Binding-site contacts:
Ligand atom F17 contacts residue ILE77 of chain 1.A at 4.0 Å.
Ligand atom N08 contacts residue ASP159 of chain 1.A at 3.3 Å.
Ligand atom C13 contacts residue VAL25 of chain 1.A at 3.8 Å (hydrophobic).
Ligand atom F17 contacts residue LEU147 of chain 1.A at 3.6 Å.
Ligand atom F17 contacts residue GLU94 of chain 1.A at 3.4 Å.
Ligand atom O14 contacts residue IMD1 of chain 1.D at 2.9 Å.
Ligand atom C04 contacts residue LEU147 of chain 1.A at 3.8 Å (hydrophobic).
Ligand atom F16 contacts residue LEU147 of chain 1.A at 3.2 Å.
Ligand atom C09 contacts residue ASP159 of chain 1.A at 3.3 Å.
Ligand atom F16 contacts residue PRO96 of chain 1.A at 4.0 Å.
Ligand atom C11 contacts residue ILE158 of chain 1.A at 4.0 Å (hydrophobic).
Ligand atom F17 contacts residue ARG95 of chain 1.A at 4.0 Å.
Ligand atom C11 contacts residue IMD1 of chain 1.D at 3.7 Å.
Ligand atom C05 contacts residue VAL25 of chain 1.A at 3.9 Å (hydrophobic).
Ligand atom C12 contacts residue LEU147 of chain 1.A at 3.6 Å (hydrophobic).
Ligand atom F18 contacts residue LEU17 of chain 1.A at 3.5 Å.
Ligand atom F18 contacts residue ARG95 of chain 1.A at 3.2 Å.
Ligand atom C05 contacts residue IMD1 of chain 1.D at 4.0 Å.
Ligand atom O15 contacts residue ILE77 of chain 1.A at 3.6 Å.
Ligand atom C12 contacts residue ARG95 of chain 1.A at 3.9 Å.
Ligand atom S10 contacts residue ILE158 of chain 1.A at 3.8 Å.
Ligand atom C07 contacts residue IMD1 of chain 1.D at 3.5 Å.
Ligand atom F17 contacts residue ALA38 of chain 1.A at 3.8 Å.
Ligand atom C01 contacts residue IMD1 of chain 1.D at 3.5 Å.
Ligand atom O14 contacts residue PHE22 of chain 1.A at 3.8 Å.
Ligand atom C09 contacts residue LEU93 of chain 1.A at 3.8 Å (hydrophobic).
Ligand atom O14 contacts residue VAL25 of chain 1.A at 3.6 Å.
Ligand atom C09 contacts residue ILE158 of chain 1.A at 3.9 Å (hydrophobic).
Ligand atom C07 contacts residue LYS40 of chain 1.A at 3.5 Å.
Ligand atom O14 contacts residue ASP159 of chain 1.A at 4.0 Å.
Ligand atom O15 contacts residue LEU93 of chain 1.A at 3.8 Å.
Ligand atom O15 contacts residue ILE158 of chain 1.A at 4.0 Å.
Ligand atom F16 contacts residue VAL99 of chain 1.A at 3.9 Å.
Ligand atom C13 contacts residue IMD1 of chain 1.D at 3.2 Å.
Ligand atom F18 contacts residue ALA38 of chain 1.A at 3.4 Å.
Ligand atom O15 contacts residue ASP159 of chain 1.A at 3.0 Å (salt-bridge).
Ligand atom F16 contacts residue ARG95 of chain 1.A at 3.7 Å.
Ligand atom C02 contacts residue LEU17 of chain 1.A at 3.9 Å (hydrophobic).
Ligand atom O14 contacts residue LYS40 of chain 1.A at 3.3 Å (salt-bridge).
Ligand atom N08 contacts residue LYS40 of chain 1.A at 2.9 Å (salt-bridge).

This protein binds this small molecule.
Small molecule (SMILES): O=C1NC(=O)/C(=C/c2cccc(C(F)(F)F)c2)S1

Sequence of chain 1.A:
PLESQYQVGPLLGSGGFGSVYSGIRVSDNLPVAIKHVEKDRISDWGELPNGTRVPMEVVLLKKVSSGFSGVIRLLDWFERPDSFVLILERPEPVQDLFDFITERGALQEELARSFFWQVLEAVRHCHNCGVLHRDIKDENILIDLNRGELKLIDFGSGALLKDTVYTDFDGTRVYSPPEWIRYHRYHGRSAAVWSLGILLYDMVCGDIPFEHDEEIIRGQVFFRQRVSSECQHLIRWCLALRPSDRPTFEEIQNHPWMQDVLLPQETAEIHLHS